This protein binds this small molecule.
Small molecule (SMILES): C#Cc1c(F)ccc2cc(O)cc(-c3ncc4c(N5C[C@H]6CC[C@@H](C5)N6)nc(OC[C@@]56CCCN5C[C@H](F)C6)nc4c3F)c12

Binding-site contacts:
Ligand atom C10 contacts residue GLY79 of chain 1.A at 3.3 Å.
Ligand atom N03 contacts residue ARG87 of chain 1.A at 3.0 Å (salt-bridge).
Ligand atom F23 contacts residue ILE119 of chain 1.A at 3.5 Å.
Ligand atom C33 contacts residue TYR115 of chain 1.A at 3.3 Å (hydrophobic).
Ligand atom C03 contacts residue TYR115 of chain 1.A at 3.3 Å (hydrophobic).
Ligand atom C07 contacts residue TYR83 of chain 1.A at 3.5 Å (hydrophobic).
Ligand atom F01 contacts residue TYR83 of chain 1.A at 3.3 Å.
Ligand atom C16 contacts residue GLU82 of chain 1.A at 3.4 Å.
Ligand atom C14 contacts residue ASP31 of chain 1.A at 3.5 Å.
Ligand atom C03 contacts residue GLU81 of chain 1.A at 3.5 Å.
Ligand atom C04 contacts residue GLU81 of chain 1.A at 3.5 Å.
Ligand atom F23 contacts residue VAL28 of chain 1.A at 3.4 Å.
Ligand atom C11 contacts residue GLY79 of chain 1.A at 3.5 Å.
Ligand atom N02 contacts residue GLU81 of chain 1.A at 3.5 Å.
Ligand atom N01 contacts residue TYR83 of chain 1.A at 3.1 Å (h-bond).
Ligand atom N05 contacts residue GLY79 of chain 1.A at 2.8 Å (h-bond).
Ligand atom N05 contacts residue ASP31 of chain 1.A at 2.7 Å (salt-bridge).
Ligand atom O02 contacts residue ASP88 of chain 1.A at 2.7 Å (salt-bridge).
Ligand atom C28 contacts residue GLU81 of chain 1.A at 3.5 Å.
Ligand atom C13 contacts residue GLY79 of chain 1.A at 3.5 Å.
Ligand atom O02 contacts residue TYR83 of chain 1.A at 3.3 Å.
Ligand atom O01 contacts residue HIS114 of chain 1.A at 3.3 Å (h-bond).
Ligand atom C17 contacts residue ASP88 of chain 1.A at 3.4 Å.
Ligand atom C12 contacts residue ASP31 of chain 1.A at 3.3 Å.
Ligand atom N02 contacts residue TYR115 of chain 1.A at 3.4 Å (h-bond).
Ligand atom N01 contacts residue TYR115 of chain 1.A at 3.5 Å.
Ligand atom N06 contacts residue GLU81 of chain 1.A at 3.0 Å (salt-bridge).
Ligand atom C16 contacts residue TYR83 of chain 1.A at 3.4 Å (hydrophobic).
Ligand atom F01 contacts residue GLN118 of chain 1.A at 3.5 Å.
Ligand atom C18 contacts residue ASP88 of chain 1.A at 3.3 Å.
Ligand atom O01 contacts residue TYR115 of chain 1.A at 3.5 Å (h-bond).
Ligand atom F01 contacts residue HIS114 of chain 1.A at 3.3 Å.
Ligand atom N01 contacts residue HIS114 of chain 1.A at 2.9 Å (h-bond).
Ligand atom C02 contacts residue TYR83 of chain 1.A at 3.4 Å (hydrophobic).
Ligand atom C09 contacts residue GLU81 of chain 1.A at 3.2 Å.
Ligand atom C30 contacts residue GLU81 of chain 1.A at 3.3 Å.
Ligand atom C29 contacts residue GLU81 of chain 1.A at 3.2 Å.
Ligand atom O01 contacts residue GLU81 of chain 1.A at 3.3 Å (salt-bridge).
Ligand atom C14 contacts residue TYR115 of chain 1.A at 3.5 Å (hydrophobic).
Ligand atom C15 contacts residue GLY29 of chain 1.A at 3.4 Å.

Sequence of chain 1.A:
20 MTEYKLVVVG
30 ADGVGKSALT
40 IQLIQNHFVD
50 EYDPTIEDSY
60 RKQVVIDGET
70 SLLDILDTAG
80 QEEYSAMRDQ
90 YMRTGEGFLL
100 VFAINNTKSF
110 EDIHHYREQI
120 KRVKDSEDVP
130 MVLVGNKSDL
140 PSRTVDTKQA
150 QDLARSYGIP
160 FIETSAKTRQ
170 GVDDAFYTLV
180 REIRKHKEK